The protein below binds the small molecule below.
Small molecule (SMILES): CC(=O)N[C@@H]1[C@@H](O)[C@H](O)[C@@H](CO)O[C@H]1O

Sequence of chain 1.K:
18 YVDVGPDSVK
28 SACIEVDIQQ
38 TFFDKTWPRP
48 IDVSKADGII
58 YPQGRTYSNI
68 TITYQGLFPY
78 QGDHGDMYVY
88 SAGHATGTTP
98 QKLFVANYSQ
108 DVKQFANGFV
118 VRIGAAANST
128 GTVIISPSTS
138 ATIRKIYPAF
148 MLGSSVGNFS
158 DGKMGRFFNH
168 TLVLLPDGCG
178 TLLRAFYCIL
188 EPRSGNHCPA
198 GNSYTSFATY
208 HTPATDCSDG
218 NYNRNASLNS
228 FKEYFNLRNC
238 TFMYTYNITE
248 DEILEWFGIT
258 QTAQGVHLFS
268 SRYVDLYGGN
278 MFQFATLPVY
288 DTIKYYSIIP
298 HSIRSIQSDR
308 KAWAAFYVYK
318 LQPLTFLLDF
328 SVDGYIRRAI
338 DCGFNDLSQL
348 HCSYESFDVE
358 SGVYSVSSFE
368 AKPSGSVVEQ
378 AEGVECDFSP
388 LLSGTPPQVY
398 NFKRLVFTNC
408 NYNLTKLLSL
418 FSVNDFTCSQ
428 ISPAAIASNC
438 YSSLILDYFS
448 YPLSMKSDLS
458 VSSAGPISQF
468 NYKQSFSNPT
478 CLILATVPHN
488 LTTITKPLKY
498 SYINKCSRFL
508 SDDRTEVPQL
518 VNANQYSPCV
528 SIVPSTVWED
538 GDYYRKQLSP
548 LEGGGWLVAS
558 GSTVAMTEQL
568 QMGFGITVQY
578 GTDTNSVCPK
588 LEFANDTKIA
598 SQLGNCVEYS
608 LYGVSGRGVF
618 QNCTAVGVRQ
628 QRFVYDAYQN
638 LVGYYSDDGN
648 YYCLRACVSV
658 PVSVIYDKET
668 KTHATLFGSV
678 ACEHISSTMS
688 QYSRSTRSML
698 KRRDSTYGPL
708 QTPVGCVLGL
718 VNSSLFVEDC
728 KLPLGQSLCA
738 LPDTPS

Binding-site contacts:
Ligand atom C1 contacts residue GLN37 of chain 1.K at 4.5 Å.
Ligand atom C1 contacts residue ASN104 of chain 1.K at 1.4 Å.
Ligand atom C2 contacts residue ASN104 of chain 1.K at 2.6 Å.
Ligand atom C5 contacts residue ASN104 of chain 1.K at 3.6 Å.
Ligand atom N2 contacts residue ASN104 of chain 1.K at 2.6 Å (h-bond).
Ligand atom C8 contacts residue ASN104 of chain 1.K at 3.5 Å.
Ligand atom C4 contacts residue ASN104 of chain 1.K at 4.2 Å.
Ligand atom O7 contacts residue ASN104 of chain 1.K at 3.9 Å.
Ligand atom C8 contacts residue GLN37 of chain 1.K at 3.4 Å.
Ligand atom C3 contacts residue ASN104 of chain 1.K at 3.9 Å.
Ligand atom O5 contacts residue ASN104 of chain 1.K at 2.3 Å (h-bond).
Ligand atom C8 contacts residue TYR105 of chain 1.K at 4.1 Å (hydrophobic).
Ligand atom O7 contacts residue GLN37 of chain 1.K at 4.0 Å.
Ligand atom C7 contacts residue ASN104 of chain 1.K at 3.1 Å.
Ligand atom O6 contacts residue MET161 of chain 1.K at 4.4 Å.
Ligand atom C7 contacts residue GLN37 of chain 1.K at 3.9 Å.